A small-molecule ligand and the protein it binds are described below.
Small molecule (SMILES): CC(C)[C@H](NC(=O)OC(C)(C)C)C(=O)N[C@H](C(=O)N[C@@H](Cc1ccccc1)[C@@H](O)CC(=O)N[C@@H](C)C(=O)N[C@@H](Cc1ccccc1)[C@H](C)O)C(C)C

Binding-site contacts:
Ligand atom CB contacts residue ASP80 of chain 1.C at 3.4 Å.
Ligand atom O contacts residue GLY79 of chain 1.C at 2.8 Å (h-bond).
Ligand atom O contacts residue GLY34 of chain 1.C at 3.5 Å (h-bond).
Ligand atom C2 contacts residue TYR285 of chain 1.C at 3.5 Å (hydrophobic).
Ligand atom O contacts residue THR224 of chain 1.C at 3.0 Å (h-bond).
Ligand atom O contacts residue ASP80 of chain 1.C at 3.3 Å (salt-bridge).
Ligand atom CB contacts residue ASP32 of chain 1.C at 3.3 Å.
Ligand atom OH contacts residue GLY222 of chain 1.C at 3.5 Å (h-bond).
Ligand atom O contacts residue TYR78 of chain 1.C at 3.3 Å.
Ligand atom CG2 contacts residue THR224 of chain 1.C at 3.4 Å.
Ligand atom CG2 contacts residue SER13 of chain 1.C at 3.4 Å.
Ligand atom O2 contacts residue THR224 of chain 1.C at 3.4 Å (h-bond).
Ligand atom CH contacts residue ASP220 of chain 1.C at 3.5 Å.
Ligand atom CB contacts residue GLY222 of chain 1.C at 3.4 Å.
Ligand atom CE1 contacts residue PEG1 of chain 1.I at 3.6 Å.
Ligand atom OH contacts residue ASP220 of chain 1.C at 2.5 Å (salt-bridge).
Ligand atom CA contacts residue GLY222 of chain 1.C at 3.6 Å.
Ligand atom N contacts residue THR224 of chain 1.C at 2.9 Å (h-bond).
Ligand atom CD1 contacts residue GLY222 of chain 1.C at 3.4 Å.
Ligand atom O contacts residue ASN125 of chain 1.C at 3.3 Å (h-bond).
Ligand atom O contacts residue GLY79 of chain 1.C at 3.1 Å (h-bond).
Ligand atom CZ contacts residue ILE303 of chain 1.C at 3.5 Å (hydrophobic).
Ligand atom OH contacts residue ASP32 of chain 1.C at 2.5 Å (salt-bridge).
Ligand atom CG1 contacts residue ASP80 of chain 1.C at 3.6 Å.
Ligand atom CM contacts residue ASP220 of chain 1.C at 3.3 Å.
Ligand atom O contacts residue TYR78 of chain 1.C at 3.4 Å.
Ligand atom CH contacts residue ASP32 of chain 1.C at 3.3 Å.
Ligand atom C contacts residue GLY34 of chain 1.C at 3.6 Å.
Ligand atom N contacts residue ASP80 of chain 1.C at 3.2 Å (salt-bridge).
Ligand atom CE1 contacts residue ILE30 of chain 1.C at 3.2 Å (hydrophobic).
Ligand atom N contacts residue GLY222 of chain 1.C at 2.9 Å (h-bond).
Ligand atom CD2 contacts residue ILE117 of chain 1.C at 3.6 Å (hydrophobic).
Ligand atom CD2 contacts residue TYR78 of chain 1.C at 3.6 Å (hydrophobic).
Ligand atom O contacts residue THR223 of chain 1.C at 3.3 Å.
Ligand atom CA contacts residue ASP80 of chain 1.C at 3.4 Å.
Ligand atom N contacts residue GLY34 of chain 1.C at 2.8 Å (h-bond).
Ligand atom CG1 contacts residue THR223 of chain 1.C at 3.5 Å.
Ligand atom CG2 contacts residue TYR227 of chain 1.C at 3.5 Å (hydrophobic).
Ligand atom CA contacts residue THR223 of chain 1.C at 3.5 Å.
Ligand atom CD2 contacts residue ASP301 of chain 1.C at 3.6 Å.

Sequence of chain 1.C:
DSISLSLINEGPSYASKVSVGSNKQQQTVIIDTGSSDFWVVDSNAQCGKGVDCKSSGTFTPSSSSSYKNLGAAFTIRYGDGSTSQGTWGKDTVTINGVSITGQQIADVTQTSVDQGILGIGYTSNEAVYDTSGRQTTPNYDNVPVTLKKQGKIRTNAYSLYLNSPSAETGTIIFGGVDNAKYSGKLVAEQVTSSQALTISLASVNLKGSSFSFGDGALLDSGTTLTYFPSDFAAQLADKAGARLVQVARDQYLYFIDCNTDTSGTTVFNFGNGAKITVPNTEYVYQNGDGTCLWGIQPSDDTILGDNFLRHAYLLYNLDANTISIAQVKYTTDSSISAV